Binding-site contacts:
Ligand atom O3 contacts residue LYS437 of chain 2.A at 3.3 Å (salt-bridge).
Ligand atom O2 contacts residue LYS437 of chain 2.A at 2.5 Å (salt-bridge).
Ligand atom C6 contacts residue LEU411 of chain 2.A at 4.0 Å (hydrophobic).
Ligand atom C4 contacts residue TYR404 of chain 2.A at 4.0 Å (hydrophobic).
Ligand atom C3 contacts residue LYS437 of chain 2.A at 3.9 Å.
Ligand atom O6 contacts residue GLU405 of chain 2.A at 3.7 Å.
Ligand atom O3 contacts residue VAL422 of chain 2.A at 3.7 Å.
Ligand atom O6 contacts residue GLN408 of chain 2.A at 3.8 Å.
Ligand atom C5 contacts residue ASN407 of chain 2.A at 3.6 Å.
Ligand atom C2 contacts residue VAL422 of chain 2.A at 3.4 Å (hydrophobic).
Ligand atom O4 contacts residue GLN408 of chain 2.A at 3.4 Å (h-bond).
Ligand atom C1 contacts residue TYR404 of chain 2.A at 3.8 Å (hydrophobic).
Ligand atom O3 contacts residue LEU425 of chain 2.A at 3.0 Å.
Ligand atom C3 contacts residue ARG426 of chain 2.A at 3.9 Å.
Ligand atom O2 contacts residue ARG426 of chain 2.A at 2.7 Å.
Ligand atom C1 contacts residue VAL422 of chain 2.A at 4.0 Å (hydrophobic).
Ligand atom O2 contacts residue VAL422 of chain 2.A at 2.7 Å (h-bond).
Ligand atom C6 contacts residue GLU405 of chain 2.A at 3.4 Å.
Ligand atom O2 contacts residue ASP423 of chain 2.A at 3.9 Å.
Ligand atom O3 contacts residue ARG426 of chain 2.A at 3.1 Å (salt-bridge).
Ligand atom O3 contacts residue SER429 of chain 2.A at 3.8 Å.
Ligand atom O2 contacts residue GLU433 of chain 2.A at 2.3 Å (salt-bridge).
Ligand atom O1 contacts residue ARG426 of chain 2.A at 3.8 Å.
Ligand atom C1 contacts residue GLU433 of chain 2.A at 4.0 Å.
Ligand atom C1 contacts residue VAL431 of chain 2.A at 4.1 Å (hydrophobic).
Ligand atom C5 contacts residue GLN408 of chain 2.A at 3.5 Å.
Ligand atom O6 contacts residue ASN407 of chain 2.A at 2.8 Å (h-bond).
Ligand atom O6 contacts residue TYR404 of chain 2.A at 2.9 Å (h-bond).
Ligand atom O3 contacts residue VAL431 of chain 2.A at 3.7 Å.
Ligand atom C1 contacts residue ASN407 of chain 2.A at 3.6 Å.
Ligand atom O5 contacts residue ASN407 of chain 2.A at 2.7 Å (h-bond).
Ligand atom C6 contacts residue ASN407 of chain 2.A at 3.3 Å.
Ligand atom C6 contacts residue TYR404 of chain 2.A at 3.6 Å (hydrophobic).
Ligand atom C6 contacts residue GLN408 of chain 2.A at 3.0 Å.
Ligand atom C2 contacts residue GLU433 of chain 2.A at 3.4 Å.
Ligand atom O3 contacts residue GLU433 of chain 2.A at 3.1 Å.
Ligand atom O5 contacts residue TYR404 of chain 2.A at 3.2 Å.
Ligand atom C2 contacts residue LYS437 of chain 2.A at 3.5 Å.
Ligand atom C2 contacts residue ARG426 of chain 2.A at 3.9 Å.
Ligand atom C3 contacts residue GLU433 of chain 2.A at 4.0 Å.

Sequence of chain 2.A:
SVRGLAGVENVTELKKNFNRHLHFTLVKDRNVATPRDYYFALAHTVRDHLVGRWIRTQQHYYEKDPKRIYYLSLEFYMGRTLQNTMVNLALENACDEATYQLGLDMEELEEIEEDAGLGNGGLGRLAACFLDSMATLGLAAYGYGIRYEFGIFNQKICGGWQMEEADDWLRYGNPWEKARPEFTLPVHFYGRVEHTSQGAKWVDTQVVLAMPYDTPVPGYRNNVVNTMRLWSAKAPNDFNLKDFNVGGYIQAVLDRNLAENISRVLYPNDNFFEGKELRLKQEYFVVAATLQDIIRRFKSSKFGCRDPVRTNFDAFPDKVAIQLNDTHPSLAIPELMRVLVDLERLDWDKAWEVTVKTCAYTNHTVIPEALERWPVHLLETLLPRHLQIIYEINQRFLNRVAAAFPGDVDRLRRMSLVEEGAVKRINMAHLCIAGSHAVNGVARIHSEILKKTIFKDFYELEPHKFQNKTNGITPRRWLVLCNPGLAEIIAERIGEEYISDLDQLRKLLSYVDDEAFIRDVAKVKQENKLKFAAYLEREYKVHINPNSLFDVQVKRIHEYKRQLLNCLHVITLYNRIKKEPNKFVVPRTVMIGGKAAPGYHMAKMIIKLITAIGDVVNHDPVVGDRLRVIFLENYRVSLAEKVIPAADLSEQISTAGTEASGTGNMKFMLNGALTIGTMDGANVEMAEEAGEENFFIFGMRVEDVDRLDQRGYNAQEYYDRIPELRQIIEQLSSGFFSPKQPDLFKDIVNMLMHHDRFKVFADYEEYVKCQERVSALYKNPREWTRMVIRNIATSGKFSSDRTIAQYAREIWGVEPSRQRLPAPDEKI

This small molecule binds to this protein.
Small molecule (SMILES): O=C1O[C@H](CO)[C@@H](O[C@H]2O[C@H](CO)[C@@H](O[C@H]3O[C@H](CO)[C@@H](O[C@H]4O[C@H](CO)[C@@H](O[C@H]5O[C@H](CO)[C@@H](O)[C@H](O)[C@H]5O)[C@H](O)[C@H]4O)[C@H](O)[C@H]3O)[C@H](O)[C@H]2O)[C@H](O)[C@H]1O